Sequence of chain 1.A:
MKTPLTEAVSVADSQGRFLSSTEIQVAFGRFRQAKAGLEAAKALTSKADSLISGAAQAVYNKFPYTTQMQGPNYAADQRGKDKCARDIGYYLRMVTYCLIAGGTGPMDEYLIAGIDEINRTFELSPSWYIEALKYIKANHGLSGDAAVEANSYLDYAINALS

Binding-site contacts:
Ligand atom CAC contacts residue VAL142 of chain 1.B at 3.6 Å (hydrophobic).
Ligand atom C4A contacts residue ASP39 of chain 1.B at 3.3 Å.
Ligand atom CAD contacts residue THR149 of chain 1.B at 3.5 Å.
Ligand atom OB contacts residue VAL148 of chain 1.C at 3.6 Å.
Ligand atom CMD contacts residue LYS36 of chain 1.B at 3.4 Å.
Ligand atom CAB contacts residue VAL148 of chain 1.C at 3.5 Å (hydrophobic).
Ligand atom C3C contacts residue CYS153 of chain 1.B at 3.3 Å (hydrophobic).
Ligand atom CMC contacts residue VAL142 of chain 1.B at 3.5 Å (hydrophobic).
Ligand atom CHB contacts residue ASP39 of chain 1.B at 3.4 Å.
Ligand atom OB contacts residue GLN33 of chain 1.C at 3.1 Å (h-bond).
Ligand atom C4C contacts residue CYS153 of chain 1.B at 3.5 Å (hydrophobic).
Ligand atom C4C contacts residue ILE148 of chain 1.B at 3.4 Å (hydrophobic).
Ligand atom O1D contacts residue ASN35 of chain 1.B at 3.5 Å (h-bond).
Ligand atom CMC contacts residue ASN143 of chain 1.B at 2.9 Å.
Ligand atom NA contacts residue ASP39 of chain 1.B at 2.5 Å (salt-bridge).
Ligand atom CAA contacts residue ASN35 of chain 1.B at 3.5 Å.
Ligand atom C2D contacts residue THR149 of chain 1.B at 3.2 Å.
Ligand atom C1B contacts residue PHE28 of chain 1.A at 3.6 Å (hydrophobic).
Ligand atom C4B contacts residue VAL148 of chain 1.C at 3.5 Å (hydrophobic).
Ligand atom NB contacts residue ASP145 of chain 1.C at 3.0 Å (salt-bridge).
Ligand atom CMD contacts residue THR149 of chain 1.B at 3.3 Å.
Ligand atom CHD contacts residue LYS36 of chain 1.B at 3.6 Å.
Ligand atom CBB contacts residue ILE24 of chain 1.A at 3.5 Å (hydrophobic).
Ligand atom CHD contacts residue ILE148 of chain 1.B at 3.4 Å (hydrophobic).
Ligand atom CBC contacts residue CYS153 of chain 1.B at 3.1 Å (hydrophobic).
Ligand atom C1D contacts residue THR149 of chain 1.B at 3.5 Å.
Ligand atom CGA contacts residue THR149 of chain 1.B at 3.5 Å.
Ligand atom C3B contacts residue VAL148 of chain 1.C at 3.3 Å (hydrophobic).
Ligand atom O1A contacts residue THR149 of chain 1.B at 2.7 Å (h-bond).
Ligand atom OC contacts residue PRO150 of chain 1.B at 3.6 Å.
Ligand atom C3D contacts residue THR149 of chain 1.B at 3.5 Å.
Ligand atom O2A contacts residue THR149 of chain 1.B at 3.5 Å (h-bond).
Ligand atom ND contacts residue ASP39 of chain 1.B at 2.8 Å (salt-bridge).
Ligand atom O2D contacts residue ASN35 of chain 1.B at 3.5 Å.
Ligand atom NC contacts residue THR149 of chain 1.B at 2.6 Å (h-bond).
Ligand atom CAC contacts residue CYS153 of chain 1.B at 3.5 Å (hydrophobic).
Ligand atom CMA contacts residue ASP145 of chain 1.C at 3.5 Å.
Ligand atom OB contacts residue ASP145 of chain 1.C at 3.3 Å (salt-bridge).
Ligand atom OC contacts residue GLY151 of chain 1.B at 3.4 Å (h-bond).
Ligand atom CBC contacts residue VAL142 of chain 1.B at 3.6 Å (hydrophobic).

Sequence of chain 1.C:
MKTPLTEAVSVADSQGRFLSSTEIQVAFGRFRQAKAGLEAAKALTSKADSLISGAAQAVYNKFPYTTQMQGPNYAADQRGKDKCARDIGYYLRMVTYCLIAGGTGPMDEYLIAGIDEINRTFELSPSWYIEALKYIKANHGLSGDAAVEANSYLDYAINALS

The small molecule below binds the protein below.
Small molecule (SMILES): C=CC1=C(C)/C(=C/c2[nH]c(/C=C3\N=C(/C=C4\NC(=O)C(C)=C4C=C)C(C)=C3CCC(=O)O)c(CCC(=O)O)c2C)NC1=O

Sequence of chain 1.B:
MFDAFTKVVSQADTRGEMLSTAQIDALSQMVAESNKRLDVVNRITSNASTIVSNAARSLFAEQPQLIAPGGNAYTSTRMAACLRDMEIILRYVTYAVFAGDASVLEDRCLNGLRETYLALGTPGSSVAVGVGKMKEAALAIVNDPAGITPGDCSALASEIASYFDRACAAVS